Sequence of chain 46.E:
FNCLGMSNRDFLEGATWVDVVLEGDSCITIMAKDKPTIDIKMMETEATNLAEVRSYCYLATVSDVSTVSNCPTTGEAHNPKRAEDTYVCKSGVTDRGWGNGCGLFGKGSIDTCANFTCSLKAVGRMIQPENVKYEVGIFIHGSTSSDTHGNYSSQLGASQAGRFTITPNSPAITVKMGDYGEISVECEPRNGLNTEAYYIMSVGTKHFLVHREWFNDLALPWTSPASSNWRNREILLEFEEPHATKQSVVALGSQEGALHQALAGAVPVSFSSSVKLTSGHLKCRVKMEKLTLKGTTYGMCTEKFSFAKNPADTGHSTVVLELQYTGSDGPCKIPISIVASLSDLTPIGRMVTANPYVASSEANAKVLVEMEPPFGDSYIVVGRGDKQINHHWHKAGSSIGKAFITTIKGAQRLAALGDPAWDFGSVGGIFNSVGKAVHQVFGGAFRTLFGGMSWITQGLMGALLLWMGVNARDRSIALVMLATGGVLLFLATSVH

Binding-site contacts:
Ligand atom C8 contacts residue ASN118 of chain 46.E at 4.3 Å.
Ligand atom C1 contacts residue ASN118 of chain 46.E at 1.4 Å.
Ligand atom C5 contacts residue THR120 of chain 46.E at 4.5 Å.
Ligand atom C5 contacts residue ASN118 of chain 46.E at 3.6 Å.
Ligand atom O6 contacts residue THR120 of chain 46.E at 3.5 Å (h-bond).
Ligand atom C7 contacts residue ASP67 of chain 46.E at 4.3 Å.
Ligand atom C8 contacts residue ASP67 of chain 46.E at 4.0 Å.
Ligand atom C6 contacts residue THR120 of chain 46.E at 4.0 Å.
Ligand atom C4 contacts residue ASN118 of chain 46.E at 4.2 Å.
Ligand atom O5 contacts residue THR120 of chain 46.E at 3.7 Å.
Ligand atom C8 contacts residue TYR90 of chain 46.E at 3.6 Å (hydrophobic).
Ligand atom C7 contacts residue TYR90 of chain 46.E at 4.2 Å (hydrophobic).
Ligand atom C2 contacts residue ASN118 of chain 46.E at 2.5 Å.
Ligand atom O6 contacts residue PHE119 of chain 46.E at 3.2 Å (h-bond).
Ligand atom O7 contacts residue ASN118 of chain 46.E at 3.4 Å (h-bond).
Ligand atom O6 contacts residue THR89 of chain 46.E at 3.8 Å.
Ligand atom O5 contacts residue SER66 of chain 46.E at 4.3 Å.
Ligand atom C3 contacts residue ASN118 of chain 46.E at 3.8 Å.
Ligand atom C1 contacts residue SER66 of chain 46.E at 4.4 Å.
Ligand atom O7 contacts residue SER66 of chain 46.E at 3.6 Å.
Ligand atom N2 contacts residue ASN118 of chain 46.E at 2.9 Å (h-bond).
Ligand atom N2 contacts residue TYR90 of chain 46.E at 4.2 Å.
Ligand atom O6 contacts residue ASN118 of chain 46.E at 4.1 Å.
Ligand atom O5 contacts residue ASN118 of chain 46.E at 2.4 Å (h-bond).
Ligand atom O7 contacts residue ASP67 of chain 46.E at 4.3 Å.
Ligand atom C7 contacts residue ASN118 of chain 46.E at 3.3 Å.

This small molecule binds to this protein.
Small molecule (SMILES): CC(=O)N[C@@H]1[C@@H](O)[C@H](O)[C@@H](CO)O[C@H]1O